Sequence of chain 1.G:
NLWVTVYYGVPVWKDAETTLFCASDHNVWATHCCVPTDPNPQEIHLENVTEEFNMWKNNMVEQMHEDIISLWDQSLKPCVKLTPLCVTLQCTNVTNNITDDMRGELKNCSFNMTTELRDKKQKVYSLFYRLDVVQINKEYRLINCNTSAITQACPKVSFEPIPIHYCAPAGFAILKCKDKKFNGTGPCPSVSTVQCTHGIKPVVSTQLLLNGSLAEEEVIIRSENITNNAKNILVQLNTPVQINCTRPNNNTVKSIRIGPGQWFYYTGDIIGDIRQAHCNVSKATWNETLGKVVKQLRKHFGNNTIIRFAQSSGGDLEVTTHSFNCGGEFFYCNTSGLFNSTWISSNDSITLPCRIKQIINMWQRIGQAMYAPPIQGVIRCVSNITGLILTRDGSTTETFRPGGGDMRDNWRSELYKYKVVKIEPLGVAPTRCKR

The small molecule below binds the protein below.
Small molecule (SMILES): CC(=O)N[C@H]1[C@H](O[C@H]2[C@H](O)[C@@H](NC(C)=O)CO[C@@H]2CO)O[C@H](CO)[C@@H](O[C@@H]2O[C@H](CO[C@H]3O[C@H](CO)[C@@H](O)[C@H](O)[C@@H]3O)[C@@H](O)[C@H](O[C@H]3O[C@H](CO)[C@@H](O)[C@H](O)[C@@H]3O)[C@@H]2O)[C@@H]1O

Binding-site contacts:
Ligand atom C7 contacts residue ASN259 of chain 1.G at 3.9 Å.
Ligand atom C3 contacts residue ASN259 of chain 1.G at 3.9 Å.
Ligand atom C6 contacts residue NAG1 of chain 1.TA at 4.0 Å.
Ligand atom C1 contacts residue VAL441 of chain 1.G at 4.2 Å (hydrophobic).
Ligand atom O6 contacts residue GLY375 of chain 1.G at 3.9 Å.
Ligand atom O5 contacts residue GLU208 of chain 1.G at 4.0 Å.
Ligand atom C1 contacts residue SER442 of chain 1.G at 3.9 Å.
Ligand atom O5 contacts residue ASN259 of chain 1.G at 2.4 Å (h-bond).
Ligand atom O7 contacts residue PRO209 of chain 1.G at 4.2 Å.
Ligand atom O5 contacts residue NAG1 of chain 1.TA at 3.8 Å.
Ligand atom C2 contacts residue ASN259 of chain 1.G at 2.5 Å.
Ligand atom O6 contacts residue NAG1 of chain 1.TA at 4.1 Å.
Ligand atom C2 contacts residue SER442 of chain 1.G at 4.2 Å.
Ligand atom C8 contacts residue VAL441 of chain 1.G at 4.1 Å (hydrophobic).
Ligand atom O7 contacts residue VAL441 of chain 1.G at 3.8 Å.
Ligand atom C1 contacts residue ASN259 of chain 1.G at 1.5 Å.
Ligand atom C3 contacts residue VAL441 of chain 1.G at 4.0 Å (hydrophobic).
Ligand atom C8 contacts residue LEU258 of chain 1.G at 3.6 Å (hydrophobic).
Ligand atom O3 contacts residue CYS440 of chain 1.G at 4.0 Å.
Ligand atom C8 contacts residue VAL251 of chain 1.G at 4.0 Å (hydrophobic).
Ligand atom O7 contacts residue ARG439 of chain 1.G at 4.1 Å.
Ligand atom C5 contacts residue ASN259 of chain 1.G at 3.8 Å.
Ligand atom N2 contacts residue SER442 of chain 1.G at 3.6 Å.
Ligand atom O6 contacts residue VAL441 of chain 1.G at 4.4 Å.
Ligand atom C8 contacts residue ASN373 of chain 1.G at 4.0 Å.
Ligand atom C7 contacts residue ASN373 of chain 1.G at 4.2 Å.
Ligand atom N2 contacts residue ASN259 of chain 1.G at 3.0 Å (h-bond).
Ligand atom C1 contacts residue NAG1 of chain 1.TA at 4.3 Å.
Ligand atom C6 contacts residue GLU208 of chain 1.G at 3.6 Å.
Ligand atom O5 contacts residue VAL441 of chain 1.G at 4.3 Å.
Ligand atom C5 contacts residue VAL441 of chain 1.G at 3.6 Å (hydrophobic).
Ligand atom O4 contacts residue CYS440 of chain 1.G at 4.3 Å.
Ligand atom C4 contacts residue VAL441 of chain 1.G at 4.1 Å (hydrophobic).
Ligand atom C5 contacts residue NAG1 of chain 1.TA at 3.8 Å.
Ligand atom C5 contacts residue GLU208 of chain 1.G at 3.8 Å.
Ligand atom O7 contacts residue CYS440 of chain 1.G at 3.8 Å.
Ligand atom O7 contacts residue ASN373 of chain 1.G at 3.8 Å.
Ligand atom O4 contacts residue VAL441 of chain 1.G at 4.1 Å.
Ligand atom C7 contacts residue VAL441 of chain 1.G at 4.2 Å (hydrophobic).
Ligand atom C4 contacts residue ASN259 of chain 1.G at 4.3 Å.